A protein and the small-molecule ligand that binds it are described below.
Small molecule (SMILES): O=Cc1cccs1

Binding-site contacts:
Ligand atom S7 contacts residue HIS164 of chain 1.A at 3.1 Å (h-bond).
Ligand atom C6 contacts residue HIS164 of chain 1.A at 3.9 Å.
Ligand atom C5 contacts residue HIS41 of chain 1.A at 3.7 Å.
Ligand atom C3 contacts residue CYS145 of chain 1.A at 2.8 Å (hydrophobic).
Ligand atom C6 contacts residue HIS41 of chain 1.A at 3.7 Å.
Ligand atom C4 contacts residue CYS145 of chain 1.A at 3.3 Å (hydrophobic).
Ligand atom S7 contacts residue MET165 of chain 1.A at 4.3 Å.
Ligand atom C2 contacts residue LEU27 of chain 1.A at 4.3 Å (hydrophobic).
Ligand atom C6 contacts residue MET165 of chain 1.A at 3.4 Å (hydrophobic).
Ligand atom O1 contacts residue LEU27 of chain 1.A at 4.2 Å.
Ligand atom C4 contacts residue HIS41 of chain 1.A at 3.6 Å.
Ligand atom O1 contacts residue HIS163 of chain 1.A at 3.9 Å.
Ligand atom S7 contacts residue HIS41 of chain 1.A at 3.5 Å.
Ligand atom C2 contacts residue PRO39 of chain 1.A at 4.4 Å (hydrophobic).
Ligand atom C2 contacts residue HIS164 of chain 1.A at 3.1 Å.
Ligand atom C3 contacts residue HIS164 of chain 1.A at 2.9 Å.
Ligand atom C5 contacts residue MET165 of chain 1.A at 4.3 Å (hydrophobic).
Ligand atom C4 contacts residue HIS164 of chain 1.A at 3.5 Å.
Ligand atom C2 contacts residue CYS145 of chain 1.A at 1.8 Å (hydrophobic).
Ligand atom O1 contacts residue CYS145 of chain 1.A at 2.5 Å (h-bond).
Ligand atom S7 contacts residue CYS145 of chain 1.A at 4.2 Å.
Ligand atom O1 contacts residue PRO39 of chain 1.A at 3.4 Å.
Ligand atom C2 contacts residue HIS41 of chain 1.A at 3.6 Å.
Ligand atom C5 contacts residue HIS164 of chain 1.A at 4.1 Å.
Ligand atom C3 contacts residue HIS41 of chain 1.A at 3.4 Å.
Ligand atom O1 contacts residue HIS164 of chain 1.A at 3.3 Å (h-bond).
Ligand atom O1 contacts residue HIS41 of chain 1.A at 4.0 Å.

Sequence of chain 1.A:
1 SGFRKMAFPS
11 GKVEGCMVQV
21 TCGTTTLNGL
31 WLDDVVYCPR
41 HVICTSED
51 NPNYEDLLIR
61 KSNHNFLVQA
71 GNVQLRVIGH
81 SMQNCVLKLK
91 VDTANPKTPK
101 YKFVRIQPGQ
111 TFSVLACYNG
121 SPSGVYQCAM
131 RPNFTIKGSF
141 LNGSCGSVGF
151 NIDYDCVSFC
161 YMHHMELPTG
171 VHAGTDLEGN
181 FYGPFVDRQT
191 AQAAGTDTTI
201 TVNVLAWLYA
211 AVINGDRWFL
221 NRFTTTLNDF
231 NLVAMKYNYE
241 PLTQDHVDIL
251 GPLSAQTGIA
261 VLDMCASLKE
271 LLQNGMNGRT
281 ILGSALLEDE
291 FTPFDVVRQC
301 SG